Binding-site contacts:
Ligand atom N contacts residue VAL814 of chain 7.D at 1.3 Å.
Ligand atom CG contacts residue ALA860 of chain 7.D at 1.4 Å (hydrophobic).
Ligand atom CA contacts residue ASP862 of chain 7.D at 1.1 Å.
Ligand atom N contacts residue LEU870 of chain 7.D at 0.7 Å.
Ligand atom CE contacts residue ARG864 of chain 7.D at 0.4 Å.
Ligand atom CB contacts residue LYS858 of chain 7.D at 1.5 Å.
Ligand atom CB contacts residue ARG857 of chain 7.D at 1.3 Å.
Ligand atom O contacts residue LEU810 of chain 7.D at 1.2 Å.
Ligand atom N contacts residue LYS858 of chain 7.D at 1.2 Å.
Ligand atom CD contacts residue CYS830 of chain 7.D at 1.6 Å (hydrophobic).
Ligand atom N contacts residue GLU863 of chain 7.D at 1.2 Å (salt-bridge).
Ligand atom N contacts residue ASP862 of chain 7.D at 1.2 Å.
Ligand atom CD2 contacts residue ALA860 of chain 7.D at 0.9 Å (hydrophobic).
Ligand atom CA contacts residue LEU870 of chain 7.D at 0.9 Å (hydrophobic).
Ligand atom CB contacts residue GLU863 of chain 7.D at 1.5 Å.
Ligand atom C contacts residue ASP855 of chain 7.D at 1.5 Å.
Ligand atom CD contacts residue ARG864 of chain 7.D at 0.6 Å.
Ligand atom O contacts residue ILE866 of chain 7.D at 0.8 Å.
Ligand atom CD2 contacts residue ILE866 of chain 7.D at 1.4 Å (hydrophobic).
Ligand atom CD1 contacts residue ALA860 of chain 7.D at 1.5 Å (hydrophobic).
Ligand atom NH2 contacts residue LEU829 of chain 7.D at 1.3 Å (h-bond).
Ligand atom NH1 contacts residue LEU829 of chain 7.D at 1.2 Å (h-bond).
Ligand atom CG contacts residue ARG864 of chain 7.D at 1.1 Å.
Ligand atom CB contacts residue LEU870 of chain 7.D at 1.5 Å (hydrophobic).
Ligand atom O contacts residue SER856 of chain 7.D at 1.3 Å.
Ligand atom NZ contacts residue ARG864 of chain 7.D at 1.1 Å.
Ligand atom CG contacts residue ILE866 of chain 7.D at 1.1 Å (hydrophobic).
Ligand atom C contacts residue LYS858 of chain 7.D at 1.6 Å.
Ligand atom N contacts residue LYS858 of chain 7.D at 1.3 Å (salt-bridge).
Ligand atom CA contacts residue VAL814 of chain 7.D at 1.5 Å (hydrophobic).
Ligand atom CB contacts residue LYS859 of chain 7.D at 1.3 Å.
Ligand atom O contacts residue ASP862 of chain 7.D at 1.2 Å.
Ligand atom NE contacts residue ALA826 of chain 7.D at 1.4 Å (h-bond).
Ligand atom O contacts residue GLU863 of chain 7.D at 1.5 Å.
Ligand atom CA contacts residue LYS858 of chain 7.D at 1.5 Å.
Ligand atom CZ contacts residue LEU829 of chain 7.D at 0.9 Å (hydrophobic).
Ligand atom C contacts residue ASP862 of chain 7.D at 0.9 Å.
Ligand atom N contacts residue LYS858 of chain 7.D at 1.5 Å.
Ligand atom O contacts residue ASP855 of chain 7.D at 0.3 Å (salt-bridge).
Ligand atom CD contacts residue LYS858 of chain 7.D at 1.4 Å.

This small molecule binds to this protein.
Small molecule (SMILES): CSCC[C@H](NC(=O)[C@@H]1CCCN1C(=O)[C@H](CC(C)C)NC(=O)[C@H](CC(C)C)NC(=O)[C@H](CCCCN)NC(=O)[C@H](C)NC(=O)[C@H](CCCCN)NC(=O)[C@@H](N)CCCN=C(N)N)C(=O)N[C@@H](CCC(=O)O)C(=O)N[C@@H](CCC(=O)O)C(=O)N[C@@H](C)C(=O)N[C@@H](CC(C)C)C(=O)N[C@@H](CC(C)C)C(=O)N1CCC[C@H]1C=O

Sequence of chain 7.D:
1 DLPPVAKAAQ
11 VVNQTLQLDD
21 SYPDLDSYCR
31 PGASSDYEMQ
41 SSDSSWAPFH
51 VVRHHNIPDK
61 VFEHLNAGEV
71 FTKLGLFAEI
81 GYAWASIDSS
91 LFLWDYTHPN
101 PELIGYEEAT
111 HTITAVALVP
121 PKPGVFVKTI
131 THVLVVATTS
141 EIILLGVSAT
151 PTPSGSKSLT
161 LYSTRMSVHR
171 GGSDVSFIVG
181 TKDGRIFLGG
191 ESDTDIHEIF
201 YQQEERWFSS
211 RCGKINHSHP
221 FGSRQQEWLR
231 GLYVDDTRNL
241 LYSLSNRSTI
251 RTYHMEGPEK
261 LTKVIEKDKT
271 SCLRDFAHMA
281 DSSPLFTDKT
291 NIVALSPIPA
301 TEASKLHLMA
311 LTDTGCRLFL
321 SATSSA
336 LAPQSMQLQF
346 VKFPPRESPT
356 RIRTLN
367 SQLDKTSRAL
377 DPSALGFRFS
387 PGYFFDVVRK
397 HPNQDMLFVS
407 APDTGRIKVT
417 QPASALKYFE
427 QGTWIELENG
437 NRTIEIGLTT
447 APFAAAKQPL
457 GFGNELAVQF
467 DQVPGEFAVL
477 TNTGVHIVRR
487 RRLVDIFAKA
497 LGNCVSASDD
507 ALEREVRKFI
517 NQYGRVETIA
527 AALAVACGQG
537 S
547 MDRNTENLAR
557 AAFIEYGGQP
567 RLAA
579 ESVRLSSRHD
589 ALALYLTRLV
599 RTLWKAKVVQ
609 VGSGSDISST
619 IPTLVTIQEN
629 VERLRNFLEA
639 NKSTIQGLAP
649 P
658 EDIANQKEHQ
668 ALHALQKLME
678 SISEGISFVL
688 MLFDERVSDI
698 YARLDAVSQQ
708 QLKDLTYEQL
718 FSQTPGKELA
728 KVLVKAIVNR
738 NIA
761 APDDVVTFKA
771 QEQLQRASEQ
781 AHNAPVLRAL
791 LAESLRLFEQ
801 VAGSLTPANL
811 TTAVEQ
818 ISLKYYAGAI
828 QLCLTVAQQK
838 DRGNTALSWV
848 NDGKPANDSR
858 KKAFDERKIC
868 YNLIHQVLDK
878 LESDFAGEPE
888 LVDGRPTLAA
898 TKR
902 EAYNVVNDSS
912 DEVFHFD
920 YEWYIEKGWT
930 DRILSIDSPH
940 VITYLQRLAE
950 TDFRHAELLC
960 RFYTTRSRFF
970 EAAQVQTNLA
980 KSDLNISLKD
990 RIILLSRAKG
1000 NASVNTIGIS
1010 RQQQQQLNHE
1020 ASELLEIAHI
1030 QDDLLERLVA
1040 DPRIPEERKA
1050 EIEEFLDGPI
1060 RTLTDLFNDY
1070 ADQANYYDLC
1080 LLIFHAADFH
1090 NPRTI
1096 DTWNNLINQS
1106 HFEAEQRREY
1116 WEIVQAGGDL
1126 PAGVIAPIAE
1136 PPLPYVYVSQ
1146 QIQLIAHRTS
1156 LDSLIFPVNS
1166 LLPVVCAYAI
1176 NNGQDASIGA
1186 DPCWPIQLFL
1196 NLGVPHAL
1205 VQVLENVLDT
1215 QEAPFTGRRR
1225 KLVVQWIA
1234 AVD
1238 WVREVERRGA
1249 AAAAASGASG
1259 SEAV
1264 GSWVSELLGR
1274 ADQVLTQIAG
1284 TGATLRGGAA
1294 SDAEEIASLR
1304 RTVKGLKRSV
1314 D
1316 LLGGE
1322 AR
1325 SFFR

Sequence of chain 7.F:
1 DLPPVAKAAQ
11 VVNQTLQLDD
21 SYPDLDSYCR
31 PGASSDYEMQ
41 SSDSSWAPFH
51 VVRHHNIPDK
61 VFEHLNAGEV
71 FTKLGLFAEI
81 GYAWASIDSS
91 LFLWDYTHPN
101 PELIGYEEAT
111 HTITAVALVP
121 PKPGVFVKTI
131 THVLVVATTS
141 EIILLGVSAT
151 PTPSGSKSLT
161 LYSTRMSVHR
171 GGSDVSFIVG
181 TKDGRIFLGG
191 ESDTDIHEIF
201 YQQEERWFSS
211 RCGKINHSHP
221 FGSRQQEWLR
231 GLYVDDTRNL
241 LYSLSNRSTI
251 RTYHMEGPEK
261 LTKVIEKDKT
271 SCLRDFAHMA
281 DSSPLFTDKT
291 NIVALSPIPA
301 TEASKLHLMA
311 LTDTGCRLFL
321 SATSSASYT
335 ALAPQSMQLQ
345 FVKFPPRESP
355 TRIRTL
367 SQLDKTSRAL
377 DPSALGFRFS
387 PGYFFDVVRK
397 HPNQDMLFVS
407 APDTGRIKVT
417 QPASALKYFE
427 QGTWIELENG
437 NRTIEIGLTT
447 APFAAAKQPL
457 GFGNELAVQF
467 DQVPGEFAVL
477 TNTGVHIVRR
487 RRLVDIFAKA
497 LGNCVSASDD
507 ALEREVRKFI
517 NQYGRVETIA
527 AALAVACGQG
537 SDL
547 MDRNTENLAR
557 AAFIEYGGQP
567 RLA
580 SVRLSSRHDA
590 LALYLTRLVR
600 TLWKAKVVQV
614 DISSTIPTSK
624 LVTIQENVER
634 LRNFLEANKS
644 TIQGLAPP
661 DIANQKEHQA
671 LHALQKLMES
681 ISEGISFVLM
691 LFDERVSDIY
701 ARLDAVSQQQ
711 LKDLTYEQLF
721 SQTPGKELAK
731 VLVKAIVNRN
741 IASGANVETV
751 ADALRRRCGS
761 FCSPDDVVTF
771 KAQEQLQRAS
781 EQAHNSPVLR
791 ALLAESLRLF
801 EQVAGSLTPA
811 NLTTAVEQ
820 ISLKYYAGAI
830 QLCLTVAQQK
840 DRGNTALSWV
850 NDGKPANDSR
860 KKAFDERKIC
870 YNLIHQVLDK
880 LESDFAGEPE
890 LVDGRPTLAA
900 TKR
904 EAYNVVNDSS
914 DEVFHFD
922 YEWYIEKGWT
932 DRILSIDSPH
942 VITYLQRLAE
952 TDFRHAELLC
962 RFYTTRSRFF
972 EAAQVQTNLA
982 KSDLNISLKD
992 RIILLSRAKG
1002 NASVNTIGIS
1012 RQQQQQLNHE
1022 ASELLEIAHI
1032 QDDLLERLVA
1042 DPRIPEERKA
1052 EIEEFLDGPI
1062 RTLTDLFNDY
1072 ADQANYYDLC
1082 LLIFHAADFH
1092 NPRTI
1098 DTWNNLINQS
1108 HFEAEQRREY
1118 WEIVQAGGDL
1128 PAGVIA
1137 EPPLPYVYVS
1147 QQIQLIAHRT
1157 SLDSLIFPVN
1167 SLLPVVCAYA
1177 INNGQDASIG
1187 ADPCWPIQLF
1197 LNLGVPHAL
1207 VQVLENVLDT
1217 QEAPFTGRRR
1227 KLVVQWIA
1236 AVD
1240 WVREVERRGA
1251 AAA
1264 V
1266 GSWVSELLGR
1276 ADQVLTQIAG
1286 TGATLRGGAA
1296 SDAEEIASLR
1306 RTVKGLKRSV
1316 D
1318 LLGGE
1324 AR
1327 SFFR